This protein binds this small molecule.
Small molecule (SMILES): O=C(O)[C@H]1O[C@H](O)[C@H](O)[C@@H](O)[C@@H]1O

Sequence of chain 1.A:
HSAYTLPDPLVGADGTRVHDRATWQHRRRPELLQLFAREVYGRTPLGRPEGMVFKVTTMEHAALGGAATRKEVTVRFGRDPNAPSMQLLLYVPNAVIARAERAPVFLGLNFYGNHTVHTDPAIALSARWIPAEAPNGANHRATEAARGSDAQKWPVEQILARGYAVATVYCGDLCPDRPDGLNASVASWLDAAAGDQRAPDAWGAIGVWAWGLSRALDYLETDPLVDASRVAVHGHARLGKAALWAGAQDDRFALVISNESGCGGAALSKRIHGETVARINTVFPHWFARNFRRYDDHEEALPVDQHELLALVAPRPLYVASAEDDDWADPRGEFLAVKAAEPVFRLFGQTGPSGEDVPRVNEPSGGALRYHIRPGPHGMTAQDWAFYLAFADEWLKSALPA

Binding-site contacts:
Ligand atom O5 contacts residue ARG257 of chain 1.A at 2.8 Å (salt-bridge).
Ligand atom O3 contacts residue TRP306 of chain 1.A at 3.7 Å.
Ligand atom C6 contacts residue HIS397 of chain 1.A at 3.6 Å.
Ligand atom O3 contacts residue GLU294 of chain 1.A at 2.6 Å (salt-bridge).
Ligand atom C6 contacts residue BDP1 of chain 1.O at 0.4 Å.
Ligand atom C6 contacts residue ARG257 of chain 1.A at 3.7 Å.
Ligand atom C3 contacts residue GLU294 of chain 1.A at 3.4 Å.
Ligand atom C3 contacts residue BDP1 of chain 1.O at 0.2 Å.
Ligand atom C2 contacts residue PHE303 of chain 1.A at 3.6 Å (hydrophobic).
Ligand atom O3 contacts residue BDP1 of chain 1.O at 0.3 Å (h-bond).
Ligand atom O1 contacts residue EDO1 of chain 1.J at 2.8 Å (h-bond).
Ligand atom C1 contacts residue BDP1 of chain 1.O at 0.4 Å.
Ligand atom O1 contacts residue BDP1 of chain 1.O at 1.1 Å.
Ligand atom O4 contacts residue ARG257 of chain 1.A at 3.4 Å (salt-bridge).
Ligand atom O2 contacts residue GLU294 of chain 1.A at 2.6 Å (salt-bridge).
Ligand atom C5 contacts residue EDO1 of chain 1.J at 3.8 Å.
Ligand atom C2 contacts residue GLU294 of chain 1.A at 3.6 Å.
Ligand atom O6A contacts residue ALA256 of chain 1.A at 3.1 Å.
Ligand atom O3 contacts residue LYS260 of chain 1.A at 2.8 Å (salt-bridge).
Ligand atom O3 contacts residue ILE299 of chain 1.A at 3.7 Å.
Ligand atom O5 contacts residue BDP1 of chain 1.O at 0.3 Å (h-bond).
Ligand atom C4 contacts residue BDP1 of chain 1.O at 0.2 Å.
Ligand atom O1 contacts residue TRP347 of chain 1.A at 3.6 Å.
Ligand atom O2 contacts residue PHE303 of chain 1.A at 3.5 Å.
Ligand atom O6A contacts residue HIS397 of chain 1.A at 2.7 Å (h-bond).
Ligand atom C5 contacts residue BDP1 of chain 1.O at 0.2 Å.
Ligand atom C2 contacts residue BDP1 of chain 1.O at 0.2 Å.
Ligand atom C3 contacts residue LYS260 of chain 1.A at 3.9 Å.
Ligand atom O6B contacts residue ARG257 of chain 1.A at 2.7 Å (salt-bridge).
Ligand atom O4 contacts residue ALA256 of chain 1.A at 3.4 Å.
Ligand atom O4 contacts residue BDP1 of chain 1.O at 0.2 Å (h-bond).
Ligand atom O6A contacts residue BDP1 of chain 1.O at 0.8 Å (h-bond).
Ligand atom O4 contacts residue LYS260 of chain 1.A at 3.4 Å (salt-bridge).
Ligand atom O6B contacts residue ALA256 of chain 1.A at 3.1 Å.
Ligand atom O6B contacts residue BDP1 of chain 1.O at 0.6 Å (h-bond).
Ligand atom O2 contacts residue TRP347 of chain 1.A at 2.9 Å (h-bond).
Ligand atom C5 contacts residue ARG257 of chain 1.A at 3.9 Å.
Ligand atom C6 contacts residue ALA256 of chain 1.A at 3.1 Å (hydrophobic).
Ligand atom O2 contacts residue BDP1 of chain 1.O at 0.3 Å (h-bond).
Ligand atom C1 contacts residue ARG257 of chain 1.A at 3.6 Å.